Binding-site contacts:
Ligand atom P09 contacts residue ACT1 of chain 1.E at 3.9 Å.
Ligand atom P09 contacts residue ASP87 of chain 1.A at 3.3 Å.
Ligand atom O12 contacts residue HIS83 of chain 1.A at 3.3 Å (h-bond).
Ligand atom O11 contacts residue CYS171 of chain 1.A at 3.6 Å.
Ligand atom O11 contacts residue ZN1 of chain 1.B at 3.9 Å.
Ligand atom P09 contacts residue HIS152 of chain 1.A at 3.9 Å.
Ligand atom O12 contacts residue HIS85 of chain 1.A at 3.1 Å (h-bond).
Ligand atom O11 contacts residue ASP87 of chain 1.A at 2.9 Å (salt-bridge).
Ligand atom O12 contacts residue HIS152 of chain 1.A at 3.4 Å (h-bond).
Ligand atom O12 contacts residue ZN1 of chain 1.C at 3.4 Å.
Ligand atom O10 contacts residue ACT1 of chain 1.E at 3.9 Å.
Ligand atom O10 contacts residue ZN1 of chain 1.C at 3.9 Å.
Ligand atom O11 contacts residue HIS213 of chain 1.A at 2.9 Å (h-bond).
Ligand atom C08 contacts residue ASP87 of chain 1.A at 3.6 Å.
Ligand atom BR05 contacts residue ASN183 of chain 1.A at 3.7 Å.
Ligand atom C17 contacts residue MET30 of chain 1.A at 3.6 Å (hydrophobic).
Ligand atom O10 contacts residue HIS152 of chain 1.A at 3.1 Å.
Ligand atom O12 contacts residue ASP87 of chain 1.A at 2.6 Å (salt-bridge).
Ligand atom C14 contacts residue ACT1 of chain 1.E at 3.9 Å.
Ligand atom O15 contacts residue VAL36 of chain 1.A at 3.5 Å.
Ligand atom C06 contacts residue ASN183 of chain 1.A at 3.7 Å.
Ligand atom O16 contacts residue MET30 of chain 1.A at 3.6 Å.
Ligand atom C06 contacts residue MET30 of chain 1.A at 3.9 Å (hydrophobic).
Ligand atom C04 contacts residue ASN183 of chain 1.A at 3.2 Å.
Ligand atom P09 contacts residue HIS85 of chain 1.A at 3.9 Å.
Ligand atom BR05 contacts residue HIS85 of chain 1.A at 3.7 Å.
Ligand atom O10 contacts residue ASN183 of chain 1.A at 2.8 Å (h-bond).
Ligand atom O10 contacts residue ZN1 of chain 1.B at 2.9 Å.
Ligand atom C18 contacts residue PHE33 of chain 1.A at 3.9 Å (hydrophobic).
Ligand atom O11 contacts residue ZN1 of chain 1.C at 1.8 Å.
Ligand atom O10 contacts residue HIS85 of chain 1.A at 3.5 Å (h-bond).
Ligand atom O12 contacts residue ZN1 of chain 1.B at 1.9 Å.
Ligand atom C02 contacts residue ASN183 of chain 1.A at 3.8 Å.
Ligand atom C13 contacts residue TRP56 of chain 1.A at 3.9 Å (hydrophobic).
Ligand atom P09 contacts residue ZN1 of chain 1.B at 3.0 Å.
Ligand atom P09 contacts residue ZN1 of chain 1.C at 3.0 Å.
Ligand atom C03 contacts residue ASN183 of chain 1.A at 3.3 Å.
Ligand atom O11 contacts residue ACT1 of chain 1.E at 2.8 Å (h-bond).
Ligand atom C13 contacts residue ACT1 of chain 1.E at 3.8 Å.
Ligand atom O12 contacts residue CYS171 of chain 1.A at 3.6 Å.

Sequence of chain 1.A:
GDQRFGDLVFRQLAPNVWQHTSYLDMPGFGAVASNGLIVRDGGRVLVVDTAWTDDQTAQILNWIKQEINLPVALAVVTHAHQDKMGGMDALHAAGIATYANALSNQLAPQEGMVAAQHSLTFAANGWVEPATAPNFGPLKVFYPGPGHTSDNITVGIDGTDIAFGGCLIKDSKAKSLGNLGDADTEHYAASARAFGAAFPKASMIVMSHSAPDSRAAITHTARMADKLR

This protein binds this small molecule.
Small molecule (SMILES): Cc1cc(Br)c2c(CP(=O)(O)O)cc(=O)oc2c1